Sequence of chain 56.E:
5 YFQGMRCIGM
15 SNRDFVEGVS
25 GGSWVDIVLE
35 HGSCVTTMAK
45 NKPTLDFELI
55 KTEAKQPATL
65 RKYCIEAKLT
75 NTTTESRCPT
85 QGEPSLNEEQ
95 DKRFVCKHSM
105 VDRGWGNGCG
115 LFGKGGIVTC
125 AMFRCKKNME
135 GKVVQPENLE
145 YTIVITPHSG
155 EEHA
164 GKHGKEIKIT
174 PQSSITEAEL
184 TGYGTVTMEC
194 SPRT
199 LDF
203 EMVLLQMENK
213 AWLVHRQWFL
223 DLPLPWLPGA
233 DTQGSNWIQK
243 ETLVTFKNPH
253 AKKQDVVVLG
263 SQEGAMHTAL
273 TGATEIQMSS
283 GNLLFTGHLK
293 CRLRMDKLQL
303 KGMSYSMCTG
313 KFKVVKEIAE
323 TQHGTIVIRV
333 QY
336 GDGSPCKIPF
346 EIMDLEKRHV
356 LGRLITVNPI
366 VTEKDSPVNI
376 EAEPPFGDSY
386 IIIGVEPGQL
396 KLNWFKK

The small molecule below binds the protein below.
Small molecule (SMILES): CC(=O)N[C@@H]1[C@@H](O)[C@H](O)[C@@H](CO)O[C@H]1O

Binding-site contacts:
Ligand atom C5 contacts residue ASN75 of chain 56.E at 3.2 Å.
Ligand atom O6 contacts residue THR48 of chain 56.F at 4.0 Å.
Ligand atom O6 contacts residue ASN75 of chain 56.E at 3.8 Å.
Ligand atom C6 contacts residue NAG1 of chain 56.Z at 3.4 Å.
Ligand atom O7 contacts residue MET126 of chain 56.E at 3.1 Å.
Ligand atom C6 contacts residue ASN75 of chain 56.E at 3.8 Å.
Ligand atom C8 contacts residue ASN75 of chain 56.E at 3.0 Å.
Ligand atom N2 contacts residue ASN75 of chain 56.E at 3.0 Å (h-bond).
Ligand atom O6 contacts residue NAG1 of chain 56.Z at 4.1 Å.
Ligand atom C5 contacts residue NAG1 of chain 56.Z at 3.7 Å.
Ligand atom O5 contacts residue ASN75 of chain 56.E at 2.1 Å (h-bond).
Ligand atom C3 contacts residue ASN75 of chain 56.E at 3.5 Å.
Ligand atom C4 contacts residue ASN75 of chain 56.E at 4.0 Å.
Ligand atom C4 contacts residue NAG1 of chain 56.Z at 2.9 Å.
Ligand atom C2 contacts residue NAG1 of chain 56.Z at 4.1 Å.
Ligand atom C6 contacts residue CYS45 of chain 56.F at 4.4 Å (hydrophobic).
Ligand atom C3 contacts residue NAG1 of chain 56.Z at 3.3 Å.
Ligand atom O6 contacts residue GLU46 of chain 56.F at 3.8 Å.
Ligand atom C8 contacts residue MET126 of chain 56.E at 3.7 Å (hydrophobic).
Ligand atom O3 contacts residue NAG1 of chain 56.Z at 2.4 Å (h-bond).
Ligand atom O4 contacts residue NAG1 of chain 56.Z at 1.6 Å.
Ligand atom C6 contacts residue THR48 of chain 56.F at 4.4 Å.
Ligand atom O6 contacts residue CYS45 of chain 56.F at 3.4 Å (h-bond).
Ligand atom C8 contacts residue PHE98 of chain 56.E at 3.6 Å (hydrophobic).
Ligand atom C7 contacts residue MET126 of chain 56.E at 3.8 Å (hydrophobic).
Ligand atom C2 contacts residue ASN75 of chain 56.E at 2.6 Å.
Ligand atom O7 contacts residue ASN75 of chain 56.E at 3.2 Å (h-bond).
Ligand atom O5 contacts residue THR48 of chain 56.F at 4.0 Å.
Ligand atom C1 contacts residue ASN75 of chain 56.E at 1.3 Å.
Ligand atom C7 contacts residue ASN75 of chain 56.E at 2.8 Å.

Sequence of chain 56.F:
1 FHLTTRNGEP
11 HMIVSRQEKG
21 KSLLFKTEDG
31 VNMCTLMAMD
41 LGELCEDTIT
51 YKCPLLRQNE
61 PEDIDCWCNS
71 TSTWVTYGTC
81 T